Binding-site contacts:
Ligand atom C8 contacts residue ASN11 of chain 1.A at 3.4 Å.
Ligand atom O7 contacts residue ASN11 of chain 1.A at 4.5 Å.
Ligand atom O6 contacts residue FUL1 of chain 1.D at 3.5 Å (h-bond).
Ligand atom C8 contacts residue PRO10 of chain 1.A at 3.3 Å (hydrophobic).
Ligand atom N2 contacts residue ASN11 of chain 1.A at 2.9 Å (h-bond).
Ligand atom O5 contacts residue ASN11 of chain 1.A at 2.4 Å (h-bond).
Ligand atom C7 contacts residue PRO10 of chain 1.A at 4.2 Å (hydrophobic).
Ligand atom O5 contacts residue FUL1 of chain 1.D at 3.3 Å (h-bond).
Ligand atom C4 contacts residue FUL1 of chain 1.D at 3.2 Å.
Ligand atom C3 contacts residue ASN11 of chain 1.A at 3.8 Å.
Ligand atom C5 contacts residue FUL1 of chain 1.D at 3.4 Å.
Ligand atom C7 contacts residue ASN11 of chain 1.A at 3.4 Å.
Ligand atom C1 contacts residue FUL1 of chain 1.D at 3.6 Å.
Ligand atom C4 contacts residue ASN11 of chain 1.A at 4.2 Å.
Ligand atom O4 contacts residue FUL1 of chain 1.D at 3.9 Å.
Ligand atom C2 contacts residue FUL1 of chain 1.D at 4.4 Å.
Ligand atom C5 contacts residue ASN11 of chain 1.A at 3.7 Å.
Ligand atom C3 contacts residue FUL1 of chain 1.D at 4.3 Å.
Ligand atom C2 contacts residue ASN11 of chain 1.A at 2.5 Å.
Ligand atom N2 contacts residue PRO10 of chain 1.A at 4.1 Å.
Ligand atom C6 contacts residue FUL1 of chain 1.D at 2.8 Å.
Ligand atom C1 contacts residue ASN11 of chain 1.A at 1.4 Å.

Sequence of chain 1.A:
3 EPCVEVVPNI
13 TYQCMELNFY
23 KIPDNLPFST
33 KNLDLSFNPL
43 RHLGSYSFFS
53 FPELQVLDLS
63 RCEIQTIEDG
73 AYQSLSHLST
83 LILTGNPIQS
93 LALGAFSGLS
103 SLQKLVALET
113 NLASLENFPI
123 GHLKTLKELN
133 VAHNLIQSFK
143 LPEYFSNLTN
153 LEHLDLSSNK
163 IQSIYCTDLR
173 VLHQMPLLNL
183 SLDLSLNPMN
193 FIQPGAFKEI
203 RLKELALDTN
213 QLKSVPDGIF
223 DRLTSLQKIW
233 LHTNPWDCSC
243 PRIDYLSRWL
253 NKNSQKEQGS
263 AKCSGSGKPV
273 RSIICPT

This small molecule binds to this protein.
Small molecule (SMILES): CC(=O)N[C@H]1[C@H](O[C@H]2[C@H](O)[C@@H](NC(C)=O)CO[C@@H]2CO)O[C@H](CO)[C@@H](O[C@@H]2O[C@H](CO)[C@@H](O)[C@H](O)[C@@H]2O)[C@@H]1O